A protein and the small-molecule ligand that binds it are described below.
Small molecule (SMILES): OB(O)c1cnn(-c2cc(Cl)ncn2)c1

Sequence of chain 1.B:
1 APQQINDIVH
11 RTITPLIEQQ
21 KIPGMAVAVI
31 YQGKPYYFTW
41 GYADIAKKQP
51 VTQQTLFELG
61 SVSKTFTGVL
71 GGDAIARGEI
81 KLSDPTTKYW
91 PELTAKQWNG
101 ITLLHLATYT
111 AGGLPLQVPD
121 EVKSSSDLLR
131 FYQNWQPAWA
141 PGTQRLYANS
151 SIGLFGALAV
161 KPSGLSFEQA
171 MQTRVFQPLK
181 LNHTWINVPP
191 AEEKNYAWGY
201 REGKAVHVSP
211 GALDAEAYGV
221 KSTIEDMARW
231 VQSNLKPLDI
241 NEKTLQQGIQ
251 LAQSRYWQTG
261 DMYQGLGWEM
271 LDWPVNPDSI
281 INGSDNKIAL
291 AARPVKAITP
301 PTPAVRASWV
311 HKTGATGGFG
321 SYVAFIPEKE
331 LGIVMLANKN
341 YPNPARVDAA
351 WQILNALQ

Binding-site contacts:
Ligand atom B03 contacts residue LYS64 of chain 1.B at 3.9 Å.
Ligand atom O05 contacts residue GLY60 of chain 1.B at 3.9 Å.
Ligand atom C17 contacts residue TYR218 of chain 1.B at 3.8 Å (hydrophobic).
Ligand atom CL1 contacts residue GLN117 of chain 1.B at 3.7 Å.
Ligand atom C17 contacts residue ALA315 of chain 1.B at 3.2 Å (hydrophobic).
Ligand atom C11 contacts residue TYR218 of chain 1.B at 3.6 Å (hydrophobic).
Ligand atom C07 contacts residue GLN117 of chain 1.B at 4.1 Å.
Ligand atom C15 contacts residue TYR218 of chain 1.B at 3.6 Å (hydrophobic).
Ligand atom C07 contacts residue ASN149 of chain 1.B at 3.6 Å.
Ligand atom N09 contacts residue TYR218 of chain 1.B at 3.9 Å.
Ligand atom O05 contacts residue GLY314 of chain 1.B at 3.6 Å.
Ligand atom B03 contacts residue SER61 of chain 1.B at 1.5 Å.
Ligand atom O04 contacts residue TYR147 of chain 1.B at 2.8 Å (h-bond).
Ligand atom O05 contacts residue SER61 of chain 1.B at 2.4 Å (h-bond).
Ligand atom N16 contacts residue THR316 of chain 1.B at 4.2 Å.
Ligand atom C17 contacts residue SER61 of chain 1.B at 3.4 Å.
Ligand atom C12 contacts residue TYR218 of chain 1.B at 3.5 Å (hydrophobic).
Ligand atom N16 contacts residue TYR218 of chain 1.B at 3.7 Å.
Ligand atom N16 contacts residue ALA315 of chain 1.B at 4.0 Å.
Ligand atom N14 contacts residue TYR218 of chain 1.B at 3.5 Å.
Ligand atom B03 contacts residue TYR147 of chain 1.B at 3.5 Å.
Ligand atom N08 contacts residue GLN117 of chain 1.B at 3.3 Å (h-bond).
Ligand atom N09 contacts residue ASN149 of chain 1.B at 3.8 Å.
Ligand atom C07 contacts residue SER61 of chain 1.B at 3.4 Å.
Ligand atom CL1 contacts residue TYR218 of chain 1.B at 3.5 Å.
Ligand atom B03 contacts residue ALA315 of chain 1.B at 4.0 Å.
Ligand atom C07 contacts residue LYS64 of chain 1.B at 4.1 Å.
Ligand atom N09 contacts residue ALA315 of chain 1.B at 4.2 Å.
Ligand atom O05 contacts residue ALA315 of chain 1.B at 2.8 Å (h-bond).
Ligand atom C06 contacts residue SER61 of chain 1.B at 2.5 Å.
Ligand atom C15 contacts residue VAL208 of chain 1.B at 3.9 Å (hydrophobic).
Ligand atom C12 contacts residue GLN117 of chain 1.B at 4.0 Å.
Ligand atom C10 contacts residue TYR218 of chain 1.B at 3.7 Å (hydrophobic).
Ligand atom C06 contacts residue ALA315 of chain 1.B at 3.9 Å (hydrophobic).
Ligand atom C11 contacts residue GLN117 of chain 1.B at 3.4 Å.
Ligand atom C06 contacts residue LYS64 of chain 1.B at 4.0 Å.
Ligand atom O04 contacts residue SER61 of chain 1.B at 2.4 Å (h-bond).
Ligand atom N08 contacts residue ASN149 of chain 1.B at 3.0 Å (h-bond).
Ligand atom C11 contacts residue ASN149 of chain 1.B at 3.8 Å.
Ligand atom C10 contacts residue ASN149 of chain 1.B at 4.2 Å.